Sequence of chain 1.A:
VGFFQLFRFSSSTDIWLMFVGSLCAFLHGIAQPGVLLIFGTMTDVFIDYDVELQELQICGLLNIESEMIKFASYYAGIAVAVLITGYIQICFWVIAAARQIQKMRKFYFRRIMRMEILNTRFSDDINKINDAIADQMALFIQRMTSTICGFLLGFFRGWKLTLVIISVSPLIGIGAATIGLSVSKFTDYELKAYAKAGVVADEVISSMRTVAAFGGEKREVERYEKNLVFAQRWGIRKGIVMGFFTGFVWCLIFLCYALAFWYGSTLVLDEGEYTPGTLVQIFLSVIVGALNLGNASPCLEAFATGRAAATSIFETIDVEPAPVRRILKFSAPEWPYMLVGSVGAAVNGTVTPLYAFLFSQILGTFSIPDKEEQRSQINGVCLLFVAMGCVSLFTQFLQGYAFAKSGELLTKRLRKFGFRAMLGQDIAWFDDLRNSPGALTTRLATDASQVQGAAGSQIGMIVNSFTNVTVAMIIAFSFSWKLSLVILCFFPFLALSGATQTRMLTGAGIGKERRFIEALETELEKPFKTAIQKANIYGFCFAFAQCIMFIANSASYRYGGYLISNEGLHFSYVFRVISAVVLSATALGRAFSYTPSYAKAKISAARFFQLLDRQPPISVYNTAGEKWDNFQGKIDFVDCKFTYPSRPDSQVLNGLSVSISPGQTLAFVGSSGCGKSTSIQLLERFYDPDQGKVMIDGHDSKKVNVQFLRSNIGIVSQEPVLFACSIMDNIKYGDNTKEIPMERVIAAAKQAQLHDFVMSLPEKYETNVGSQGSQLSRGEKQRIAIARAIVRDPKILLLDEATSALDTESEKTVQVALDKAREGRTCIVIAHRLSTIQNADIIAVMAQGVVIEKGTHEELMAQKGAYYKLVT

A small-molecule ligand and the protein it binds are described below.
Small molecule (SMILES): CC(C)CCC[C@@H](C)[C@H]1CC[C@H]2[C@@H]3CC=C4C[C@@H](O)CC[C@]4(C)[C@H]3CC[C@]12C

Binding-site contacts:
Ligand atom C26 contacts residue ILE154 of chain 1.A at 4.3 Å (hydrophobic).
Ligand atom C27 contacts residue ILE154 of chain 1.A at 4.3 Å (hydrophobic).
Ligand atom C24 contacts residue ALA151 of chain 1.A at 3.7 Å (hydrophobic).
Ligand atom C7 contacts residue VAL79 of chain 1.A at 4.1 Å (hydrophobic).
Ligand atom C7 contacts residue GLY78 of chain 1.A at 3.6 Å.
Ligand atom C6 contacts residue GLY78 of chain 1.A at 3.1 Å.
Ligand atom C23 contacts residue LEU71 of chain 1.A at 4.2 Å (hydrophobic).
Ligand atom C4 contacts residue ILE82 of chain 1.A at 4.1 Å (hydrophobic).
Ligand atom C19 contacts residue GLY78 of chain 1.A at 4.4 Å.
Ligand atom C20 contacts residue LEU71 of chain 1.A at 4.5 Å (hydrophobic).
Ligand atom C15 contacts residue ILE148 of chain 1.A at 4.4 Å (hydrophobic).
Ligand atom C16 contacts residue ALA151 of chain 1.A at 4.1 Å (hydrophobic).
Ligand atom C16 contacts residue ALA75 of chain 1.A at 4.4 Å (hydrophobic).
Ligand atom O1 contacts residue ILE82 of chain 1.A at 4.0 Å.
Ligand atom C27 contacts residue THR155 of chain 1.A at 3.7 Å.
Ligand atom C4 contacts residue LEU81 of chain 1.A at 4.0 Å (hydrophobic).
Ligand atom C8 contacts residue GLY78 of chain 1.A at 4.4 Å.
Ligand atom C7 contacts residue ALA75 of chain 1.A at 4.3 Å (hydrophobic).
Ligand atom C22 contacts residue ALA151 of chain 1.A at 3.6 Å (hydrophobic).
Ligand atom O1 contacts residue LEU81 of chain 1.A at 4.2 Å.
Ligand atom C18 contacts residue ILE74 of chain 1.A at 3.1 Å (hydrophobic).
Ligand atom C5 contacts residue GLY78 of chain 1.A at 3.5 Å.
Ligand atom C4 contacts residue GLY78 of chain 1.A at 3.6 Å.
Ligand atom C3 contacts residue ILE82 of chain 1.A at 4.0 Å (hydrophobic).
Ligand atom C15 contacts residue ALA75 of chain 1.A at 3.7 Å (hydrophobic).
Ligand atom C6 contacts residue VAL79 of chain 1.A at 3.9 Å (hydrophobic).
Ligand atom C6 contacts residue ILE82 of chain 1.A at 4.2 Å (hydrophobic).
Ligand atom C7 contacts residue ILE148 of chain 1.A at 4.2 Å (hydrophobic).
Ligand atom C23 contacts residue ALA151 of chain 1.A at 4.3 Å (hydrophobic).